Sequence of chain 20.E:
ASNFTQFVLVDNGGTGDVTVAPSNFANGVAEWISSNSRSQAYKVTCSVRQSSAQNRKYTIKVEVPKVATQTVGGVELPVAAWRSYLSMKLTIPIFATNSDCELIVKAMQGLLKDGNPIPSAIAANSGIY

The small molecule below binds the protein below.
Small molecule (SMILES): Nc1nc(=O)c2ncn([C@@H]3O[C@H](CO[P](=O)(O)O[C@H]4[C@@H](O)[C@H](n5cnc6c(N)ncnc65)O[C@@H]4CO[P](=O)(O)O[C@@H]4[C@@H](O)[C@H](n5cnc6c(N)ncnc65)O[C@@H]4COP(=O)=O)[C@@H](O)[C@H]3O)c2[nH]1

Binding-site contacts:
Ligand atom N6 contacts residue SER47 of chain 20.E at 4.1 Å.
Ligand atom C2 contacts residue SER47 of chain 20.E at 3.4 Å.
Ligand atom O6 contacts residue LYS61 of chain 20.E at 3.0 Å (salt-bridge).
Ligand atom N6 contacts residue THR91 of chain 39.E at 3.5 Å (h-bond).
Ligand atom C8 contacts residue THR45 of chain 20.E at 3.8 Å.
Ligand atom N6 contacts residue THR45 of chain 20.E at 2.5 Å (h-bond).
Ligand atom C5 contacts residue LYS61 of chain 20.E at 3.7 Å.
Ligand atom OP2 contacts residue LYS43 of chain 20.E at 2.7 Å (salt-bridge).
Ligand atom N7 contacts residue THR45 of chain 20.E at 2.5 Å (h-bond).
Ligand atom C5 contacts residue TYR85 of chain 20.E at 3.5 Å (hydrophobic).
Ligand atom P contacts residue TYR85 of chain 20.E at 3.7 Å.
Ligand atom C5 contacts residue THR45 of chain 20.E at 3.1 Å.
Ligand atom C8 contacts residue TYR85 of chain 20.E at 3.8 Å (hydrophobic).
Ligand atom N1 contacts residue THR59 of chain 20.E at 3.5 Å.
Ligand atom C6 contacts residue THR45 of chain 20.E at 3.1 Å.
Ligand atom C6 contacts residue SER47 of chain 20.E at 3.9 Å.
Ligand atom C5' contacts residue TYR85 of chain 20.E at 4.0 Å (hydrophobic).
Ligand atom N9 contacts residue TYR85 of chain 20.E at 4.0 Å.
Ligand atom C8 contacts residue LYS61 of chain 20.E at 3.7 Å.
Ligand atom C6 contacts residue VAL29 of chain 20.E at 4.1 Å (hydrophobic).
Ligand atom C6 contacts residue LYS61 of chain 20.E at 3.8 Å.
Ligand atom C5 contacts residue VAL29 of chain 20.E at 4.0 Å (hydrophobic).
Ligand atom N7 contacts residue LYS61 of chain 20.E at 3.7 Å.
Ligand atom N1 contacts residue TYR85 of chain 20.E at 3.5 Å.
Ligand atom N6 contacts residue THR59 of chain 20.E at 2.8 Å (h-bond).
Ligand atom N7 contacts residue TYR85 of chain 20.E at 3.7 Å.
Ligand atom C2 contacts residue THR59 of chain 20.E at 4.1 Å.
Ligand atom OP1 contacts residue LYS43 of chain 20.E at 2.9 Å (salt-bridge).
Ligand atom N6 contacts residue LYS61 of chain 20.E at 4.1 Å.
Ligand atom N6 contacts residue TYR85 of chain 20.E at 3.4 Å.
Ligand atom OP1 contacts residue TYR85 of chain 20.E at 3.5 Å (h-bond).
Ligand atom C4 contacts residue TYR85 of chain 20.E at 3.8 Å (hydrophobic).
Ligand atom C6 contacts residue THR59 of chain 20.E at 3.6 Å.
Ligand atom C4 contacts residue LYS61 of chain 20.E at 3.7 Å.
Ligand atom N1 contacts residue SER47 of chain 20.E at 2.9 Å (h-bond).
Ligand atom OP2 contacts residue GLU63 of chain 20.E at 3.6 Å (salt-bridge).
Ligand atom N6 contacts residue CYS46 of chain 20.E at 3.4 Å (h-bond).
Ligand atom P contacts residue LYS43 of chain 20.E at 3.2 Å.
Ligand atom C6 contacts residue TYR85 of chain 20.E at 3.4 Å (hydrophobic).
Ligand atom N9 contacts residue LYS61 of chain 20.E at 3.7 Å.

Sequence of chain 39.E:
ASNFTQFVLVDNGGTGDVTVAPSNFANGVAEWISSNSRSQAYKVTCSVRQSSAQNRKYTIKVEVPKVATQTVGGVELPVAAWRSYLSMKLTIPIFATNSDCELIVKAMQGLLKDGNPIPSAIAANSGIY